The protein below binds the small molecule below.
Small molecule (SMILES): Cc1ccc(C(C)(C)C)cc1S(=O)(=O)Nc1ccccc1C(=O)O

Binding-site contacts:
Ligand atom C2 contacts residue LEU215 of chain 1.B at 4.0 Å (hydrophobic).
Ligand atom C16 contacts residue LEU45 of chain 1.B at 3.5 Å (hydrophobic).
Ligand atom C3 contacts residue THR179 of chain 1.B at 3.9 Å.
Ligand atom C15 contacts residue LEU45 of chain 1.B at 4.1 Å (hydrophobic).
Ligand atom C7 contacts residue GSH1 of chain 1.G at 3.8 Å.
Ligand atom O8 contacts residue GSH1 of chain 1.G at 3.7 Å.
Ligand atom C4 contacts residue PRO22 of chain 1.B at 3.9 Å (hydrophobic).
Ligand atom O13 contacts residue LEU215 of chain 1.B at 3.1 Å.
Ligand atom O13 contacts residue ARG20 of chain 1.B at 4.2 Å.
Ligand atom C7 contacts residue SER121 of chain 1.B at 3.6 Å.
Ligand atom C4 contacts residue MET124 of chain 1.B at 3.9 Å (hydrophobic).
Ligand atom C17 contacts residue PHE46 of chain 1.B at 3.7 Å (hydrophobic).
Ligand atom O14 contacts residue SER21 of chain 1.B at 3.8 Å.
Ligand atom C4 contacts residue ASP120 of chain 1.B at 3.5 Å.
Ligand atom O9 contacts residue SER121 of chain 1.B at 2.4 Å (h-bond).
Ligand atom C4 contacts residue PHE117 of chain 1.B at 4.0 Å (hydrophobic).
Ligand atom C17 contacts residue LEU45 of chain 1.B at 3.3 Å (hydrophobic).
Ligand atom C3 contacts residue PRO22 of chain 1.B at 3.6 Å (hydrophobic).
Ligand atom O9 contacts residue PHE117 of chain 1.B at 3.6 Å.
Ligand atom C1 contacts residue GSH1 of chain 1.G at 3.7 Å.
Ligand atom C5 contacts residue SER121 of chain 1.B at 3.6 Å.
Ligand atom C18 contacts residue LEU45 of chain 1.B at 3.7 Å (hydrophobic).
Ligand atom C21 contacts residue LEU45 of chain 1.B at 3.6 Å (hydrophobic).
Ligand atom S12 contacts residue LEU45 of chain 1.B at 4.4 Å.
Ligand atom C6 contacts residue PHE117 of chain 1.B at 4.1 Å (hydrophobic).
Ligand atom C3 contacts residue MET124 of chain 1.B at 4.0 Å (hydrophobic).
Ligand atom O14 contacts residue LEU45 of chain 1.B at 3.4 Å.
Ligand atom C3 contacts residue LEU215 of chain 1.B at 3.9 Å (hydrophobic).
Ligand atom C2 contacts residue PRO22 of chain 1.B at 3.8 Å (hydrophobic).
Ligand atom N1 contacts residue GSH1 of chain 1.G at 3.8 Å.
Ligand atom S12 contacts residue GSH1 of chain 1.G at 4.2 Å.
Ligand atom C6 contacts residue GSH1 of chain 1.G at 3.7 Å.
Ligand atom O14 contacts residue GSH1 of chain 1.G at 3.4 Å.
Ligand atom C3 contacts residue ASP120 of chain 1.B at 4.1 Å.
Ligand atom C7 contacts residue PHE117 of chain 1.B at 4.0 Å (hydrophobic).
Ligand atom O14 contacts residue ARG20 of chain 1.B at 4.2 Å.
Ligand atom C21 contacts residue ASP18 of chain 1.B at 4.1 Å.
Ligand atom C26 contacts residue GSH1 of chain 1.G at 3.9 Å.
Ligand atom C5 contacts residue PHE117 of chain 1.B at 3.6 Å (hydrophobic).
Ligand atom C21 contacts residue ARG20 of chain 1.B at 3.7 Å.

Sequence of chain 1.B:
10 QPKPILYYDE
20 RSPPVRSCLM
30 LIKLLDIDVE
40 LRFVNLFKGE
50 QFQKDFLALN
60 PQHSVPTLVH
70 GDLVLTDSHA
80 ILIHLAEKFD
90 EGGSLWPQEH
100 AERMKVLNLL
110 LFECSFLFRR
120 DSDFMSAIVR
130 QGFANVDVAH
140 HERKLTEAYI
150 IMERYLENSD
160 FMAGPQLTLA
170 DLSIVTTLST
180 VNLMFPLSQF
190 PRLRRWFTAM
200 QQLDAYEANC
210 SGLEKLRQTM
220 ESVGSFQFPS